Sequence of chain 3.E:
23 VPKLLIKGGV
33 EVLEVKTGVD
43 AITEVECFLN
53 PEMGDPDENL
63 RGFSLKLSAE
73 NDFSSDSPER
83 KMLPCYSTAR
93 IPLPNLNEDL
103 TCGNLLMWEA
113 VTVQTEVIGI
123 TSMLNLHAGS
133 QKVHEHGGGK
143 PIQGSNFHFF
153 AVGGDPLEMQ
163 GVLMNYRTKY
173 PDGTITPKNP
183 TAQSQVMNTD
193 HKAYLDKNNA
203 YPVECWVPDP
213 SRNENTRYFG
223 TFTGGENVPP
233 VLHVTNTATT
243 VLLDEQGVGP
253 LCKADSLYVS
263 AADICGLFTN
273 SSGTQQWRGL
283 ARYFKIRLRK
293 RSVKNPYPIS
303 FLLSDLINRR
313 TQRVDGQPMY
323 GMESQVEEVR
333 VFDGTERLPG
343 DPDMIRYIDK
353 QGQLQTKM

Sequence of chain 3.D:
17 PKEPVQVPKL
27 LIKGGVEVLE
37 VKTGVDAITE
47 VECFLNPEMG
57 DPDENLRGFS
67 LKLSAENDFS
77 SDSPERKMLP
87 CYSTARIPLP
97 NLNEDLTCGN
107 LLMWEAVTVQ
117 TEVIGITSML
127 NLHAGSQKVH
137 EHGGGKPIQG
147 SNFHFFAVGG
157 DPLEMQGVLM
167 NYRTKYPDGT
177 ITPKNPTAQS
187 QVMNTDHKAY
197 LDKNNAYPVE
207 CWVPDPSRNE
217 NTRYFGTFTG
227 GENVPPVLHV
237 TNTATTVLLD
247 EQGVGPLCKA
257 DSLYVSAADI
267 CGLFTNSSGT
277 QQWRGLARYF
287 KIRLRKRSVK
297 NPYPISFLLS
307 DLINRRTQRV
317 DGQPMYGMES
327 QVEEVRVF

Binding-site contacts:
Ligand atom C7 contacts residue GLN278 of chain 3.E at 3.9 Å.
Ligand atom O10 contacts residue PHE75 of chain 3.A at 3.9 Å.
Ligand atom C11 contacts residue PHE270 of chain 3.E at 3.9 Å (hydrophobic).
Ligand atom C11 contacts residue LEU62 of chain 3.E at 3.5 Å (hydrophobic).
Ligand atom O7 contacts residue LEU62 of chain 3.E at 3.3 Å.
Ligand atom O9 contacts residue GLN278 of chain 3.E at 4.0 Å.
Ligand atom O8 contacts residue ASN272 of chain 3.E at 3.5 Å (h-bond).
Ligand atom C8 contacts residue GLN278 of chain 3.E at 3.7 Å.
Ligand atom O8 contacts residue THR276 of chain 3.E at 4.0 Å.
Ligand atom C9 contacts residue LYS68 of chain 3.E at 3.8 Å.
Ligand atom C9 contacts residue LEU67 of chain 3.E at 4.0 Å (hydrophobic).
Ligand atom C10 contacts residue GLN278 of chain 3.E at 4.0 Å.
Ligand atom O1B contacts residue SER274 of chain 3.E at 3.3 Å (h-bond).
Ligand atom C11 contacts residue HIS138 of chain 3.D at 3.5 Å.
Ligand atom N5 contacts residue GLN278 of chain 3.E at 3.7 Å.
Ligand atom O1B contacts residue THR276 of chain 3.E at 3.4 Å (h-bond).
Ligand atom C6 contacts residue ASN272 of chain 3.E at 3.7 Å.
Ligand atom C1 contacts residue LYS68 of chain 3.E at 3.8 Å.
Ligand atom N5 contacts residue LEU62 of chain 3.E at 3.9 Å.
Ligand atom C11 contacts residue PHE75 of chain 3.A at 3.5 Å (hydrophobic).
Ligand atom O8 contacts residue GLN278 of chain 3.E at 3.5 Å (h-bond).
Ligand atom C6 contacts residue LYS68 of chain 3.E at 4.0 Å.
Ligand atom C11 contacts residue ASN272 of chain 3.E at 3.5 Å.
Ligand atom O1A contacts residue ASN272 of chain 3.E at 3.6 Å.
Ligand atom O8 contacts residue LYS68 of chain 3.E at 3.3 Å.
Ligand atom C7 contacts residue LEU62 of chain 3.E at 3.8 Å (hydrophobic).
Ligand atom C1 contacts residue THR276 of chain 3.E at 3.3 Å.
Ligand atom O1B contacts residue LYS68 of chain 3.E at 3.1 Å.
Ligand atom O10 contacts residue LEU62 of chain 3.E at 2.8 Å.
Ligand atom N5 contacts residue ASN272 of chain 3.E at 3.2 Å (h-bond).
Ligand atom C11 contacts residue GLN278 of chain 3.E at 3.5 Å.
Ligand atom O1A contacts residue THR276 of chain 3.E at 2.6 Å (h-bond).
Ligand atom O9 contacts residue LEU67 of chain 3.E at 3.1 Å.
Ligand atom O9 contacts residue LYS68 of chain 3.E at 2.9 Å (salt-bridge).
Ligand atom C10 contacts residue LEU62 of chain 3.E at 3.1 Å (hydrophobic).
Ligand atom O1A contacts residue LYS68 of chain 3.E at 3.8 Å.
Ligand atom C10 contacts residue ASN272 of chain 3.E at 3.9 Å.
Ligand atom C11 contacts residue THR276 of chain 3.E at 3.4 Å.
Ligand atom C11 contacts residue PHE65 of chain 3.E at 3.7 Å (hydrophobic).
Ligand atom C9 contacts residue GLN278 of chain 3.E at 3.3 Å.

Sequence of chain 3.A:
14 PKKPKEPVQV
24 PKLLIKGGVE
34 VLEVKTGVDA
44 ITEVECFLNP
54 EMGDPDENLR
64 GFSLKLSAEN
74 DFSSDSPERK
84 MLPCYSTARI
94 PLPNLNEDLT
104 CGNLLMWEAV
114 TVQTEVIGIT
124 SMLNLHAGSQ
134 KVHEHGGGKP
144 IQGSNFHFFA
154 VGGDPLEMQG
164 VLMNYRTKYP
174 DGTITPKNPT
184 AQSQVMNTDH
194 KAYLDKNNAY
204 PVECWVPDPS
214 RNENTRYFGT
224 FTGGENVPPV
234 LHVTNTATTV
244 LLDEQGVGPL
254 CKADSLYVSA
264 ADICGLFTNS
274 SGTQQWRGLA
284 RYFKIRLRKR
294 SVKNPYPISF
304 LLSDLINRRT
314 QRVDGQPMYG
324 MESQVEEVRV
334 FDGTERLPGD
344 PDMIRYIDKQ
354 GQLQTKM

The protein below binds the small molecule below.
Small molecule (SMILES): CC(=O)N[C@H]1[C@H]([C@H](O)[C@H](O)CO)O[C@@](O[C@H](CO)[C@@H](O)[C@@H]2O[C@@H](C(=O)O)C[C@H](O)[C@H]2NC(C)=O)(C(=O)O)C[C@@H]1O